Sequence of chain 23.A:
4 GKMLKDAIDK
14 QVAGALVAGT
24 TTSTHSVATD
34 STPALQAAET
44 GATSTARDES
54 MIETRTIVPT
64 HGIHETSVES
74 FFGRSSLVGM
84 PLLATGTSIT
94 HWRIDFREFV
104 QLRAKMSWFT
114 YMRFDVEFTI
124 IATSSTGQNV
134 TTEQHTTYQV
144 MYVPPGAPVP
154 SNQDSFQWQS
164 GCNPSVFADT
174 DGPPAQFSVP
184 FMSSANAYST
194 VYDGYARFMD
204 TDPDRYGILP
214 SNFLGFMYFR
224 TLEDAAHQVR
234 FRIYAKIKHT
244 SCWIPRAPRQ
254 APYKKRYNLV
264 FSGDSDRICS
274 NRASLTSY

Sequence of chain 1.B:
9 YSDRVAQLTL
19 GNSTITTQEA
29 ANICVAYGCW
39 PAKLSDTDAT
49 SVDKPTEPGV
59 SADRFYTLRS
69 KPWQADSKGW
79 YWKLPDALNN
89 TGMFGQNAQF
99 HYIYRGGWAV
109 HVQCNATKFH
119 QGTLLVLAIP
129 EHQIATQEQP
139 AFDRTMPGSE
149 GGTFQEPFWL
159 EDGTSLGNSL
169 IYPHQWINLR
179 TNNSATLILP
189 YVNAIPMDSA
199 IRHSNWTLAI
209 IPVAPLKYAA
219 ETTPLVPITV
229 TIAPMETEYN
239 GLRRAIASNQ

This protein binds this small molecule.
Small molecule (SMILES): Nc1ncnc2c1ncn2[C@@H]1O[C@H](COP(=O)=O)[C@@H](O[P](=O)(O)OC[C@H]2O[C@@H](n3ccc(=O)[nH]c3=O)[C@H](O)[C@@H]2O)[C@H]1O

Binding-site contacts:
Ligand atom N6 contacts residue TRP38 of chain 1.B at 4.0 Å.
Ligand atom C4 contacts residue TRP38 of chain 1.B at 3.5 Å (hydrophobic).
Ligand atom C8 contacts residue TRP38 of chain 1.B at 4.3 Å (hydrophobic).
Ligand atom N6 contacts residue VAL30 of chain 23.A at 4.3 Å.
Ligand atom N7 contacts residue TRP38 of chain 1.B at 4.2 Å.
Ligand atom N1 contacts residue TRP38 of chain 1.B at 3.3 Å.
Ligand atom N3 contacts residue TRP38 of chain 1.B at 3.2 Å.
Ligand atom C1' contacts residue TRP38 of chain 1.B at 4.0 Å (hydrophobic).
Ligand atom O2' contacts residue HIS28 of chain 23.A at 3.2 Å (h-bond).
Ligand atom C5 contacts residue TRP38 of chain 1.B at 3.7 Å (hydrophobic).
Ligand atom N9 contacts residue TRP38 of chain 1.B at 3.7 Å.
Ligand atom C2 contacts residue TRP38 of chain 1.B at 3.1 Å (hydrophobic).
Ligand atom C6 contacts residue TRP38 of chain 1.B at 3.6 Å (hydrophobic).
Ligand atom O2' contacts residue TRP38 of chain 1.B at 4.2 Å.